Binding-site contacts:
Ligand atom N contacts residue ASP77 of chain 1.YA at 2.8 Å (salt-bridge).
Ligand atom CD2 contacts residue ARG97 of chain 1.YA at 3.4 Å.
Ligand atom OXT contacts residue THR80 of chain 1.YA at 3.0 Å.
Ligand atom CG1 contacts residue LEU81 of chain 1.YA at 3.6 Å (hydrophobic).
Ligand atom CG1 contacts residue TYR99 of chain 1.YA at 3.2 Å (hydrophobic).
Ligand atom C contacts residue ASP77 of chain 1.YA at 3.6 Å.
Ligand atom CD1 contacts residue TYR159 of chain 1.YA at 3.5 Å (hydrophobic).
Ligand atom CD1 contacts residue THR73 of chain 1.YA at 3.4 Å.
Ligand atom CA contacts residue ASP77 of chain 1.YA at 3.6 Å.
Ligand atom O contacts residue HIS70 of chain 1.YA at 2.8 Å (h-bond).
Ligand atom CA contacts residue TYR99 of chain 1.YA at 3.5 Å (hydrophobic).
Ligand atom CG2 contacts residue GLU63 of chain 1.YA at 3.0 Å.
Ligand atom N contacts residue TYR7 of chain 1.YA at 3.6 Å (h-bond).
Ligand atom CE1 contacts residue GLN155 of chain 1.YA at 3.4 Å.
Ligand atom CG1 contacts residue TYR123 of chain 1.YA at 3.2 Å (hydrophobic).
Ligand atom CG2 contacts residue TRP147 of chain 1.YA at 3.4 Å (hydrophobic).
Ligand atom CE2 contacts residue LYS66 of chain 1.YA at 3.3 Å.
Ligand atom O contacts residue THR143 of chain 1.YA at 3.6 Å (h-bond).
Ligand atom CD1 contacts residue VAL152 of chain 1.YA at 3.4 Å (hydrophobic).
Ligand atom N contacts residue TYR171 of chain 1.YA at 3.3 Å (h-bond).
Ligand atom CA contacts residue TYR7 of chain 1.YA at 3.5 Å (hydrophobic).
Ligand atom C contacts residue TYR99 of chain 1.YA at 3.5 Å (hydrophobic).
Ligand atom ND1 contacts residue GLN155 of chain 1.YA at 3.3 Å.
Ligand atom C contacts residue TYR159 of chain 1.YA at 3.3 Å (hydrophobic).
Ligand atom O contacts residue TRP147 of chain 1.YA at 3.0 Å (h-bond).
Ligand atom O contacts residue TYR159 of chain 1.YA at 2.1 Å (h-bond).
Ligand atom CE1 contacts residue TRP167 of chain 1.YA at 3.6 Å (hydrophobic).
Ligand atom O contacts residue THR73 of chain 1.YA at 2.9 Å.
Ligand atom O contacts residue TYR84 of chain 1.YA at 3.4 Å (h-bond).
Ligand atom O contacts residue TYR7 of chain 1.YA at 3.0 Å.
Ligand atom CB contacts residue TYR99 of chain 1.YA at 3.4 Å (hydrophobic).
Ligand atom N contacts residue TYR99 of chain 1.YA at 2.6 Å (h-bond).
Ligand atom CA contacts residue TYR99 of chain 1.YA at 3.5 Å (hydrophobic).
Ligand atom N contacts residue TYR7 of chain 1.YA at 3.0 Å (h-bond).
Ligand atom CB contacts residue ASP77 of chain 1.YA at 3.3 Å.
Ligand atom C contacts residue TYR7 of chain 1.YA at 3.4 Å (hydrophobic).
Ligand atom CD1 contacts residue TRP167 of chain 1.YA at 3.1 Å (hydrophobic).
Ligand atom N contacts residue GLU63 of chain 1.YA at 3.3 Å (salt-bridge).
Ligand atom CG1 contacts residue THR143 of chain 1.YA at 3.2 Å.
Ligand atom CG2 contacts residue ASP77 of chain 1.YA at 3.4 Å.

Sequence of chain 1.YA:
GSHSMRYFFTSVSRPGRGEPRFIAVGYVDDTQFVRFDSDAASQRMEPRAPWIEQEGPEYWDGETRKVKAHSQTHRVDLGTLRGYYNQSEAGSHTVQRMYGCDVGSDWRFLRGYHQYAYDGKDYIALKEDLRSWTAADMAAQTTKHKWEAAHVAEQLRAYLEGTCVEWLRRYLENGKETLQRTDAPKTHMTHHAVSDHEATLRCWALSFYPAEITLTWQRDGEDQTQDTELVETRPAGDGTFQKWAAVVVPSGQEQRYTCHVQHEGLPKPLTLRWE

The small molecule below binds the protein below.
Small molecule (SMILES): CC[C@H](C)[C@H](NC(=O)[C@H](CC(C)C)NC(=O)[C@H](CC1=NC=NC1)NC(=O)[C@H](CC(=O)O)NC(=O)[C@H](CC(C)C)NC(=O)[C@@H](NC(=O)[C@@H](N)Cc1ccc(O)cc1)C(C)C)C(=O)N[C@H](C(=O)N[C@H](C(=O)O)C(C)C)C(C)C